The protein below binds the small molecule below.
Small molecule (SMILES): CC(=O)N[C@H]1[C@H](O[C@H]2[C@H](O)[C@@H](NC(C)=O)CO[C@@H]2CO)O[C@H](CO)[C@@H](O)[C@@H]1O

Binding-site contacts:
Ligand atom C3 contacts residue ASN332 of chain 1.A at 3.9 Å.
Ligand atom C6 contacts residue SER334 of chain 1.A at 4.2 Å.
Ligand atom O5 contacts residue SER334 of chain 1.A at 4.4 Å.
Ligand atom C5 contacts residue SER334 of chain 1.A at 3.9 Å.
Ligand atom C2 contacts residue ASN332 of chain 1.A at 2.5 Å.
Ligand atom C1 contacts residue VAL335 of chain 1.A at 4.4 Å (hydrophobic).
Ligand atom C6 contacts residue VAL335 of chain 1.A at 4.3 Å (hydrophobic).
Ligand atom C1 contacts residue SER334 of chain 1.A at 4.3 Å.
Ligand atom C7 contacts residue ASN332 of chain 1.A at 3.4 Å.
Ligand atom C5 contacts residue ASN332 of chain 1.A at 3.6 Å.
Ligand atom O5 contacts residue ASN332 of chain 1.A at 2.4 Å (h-bond).
Ligand atom O5 contacts residue VAL335 of chain 1.A at 3.7 Å.
Ligand atom C4 contacts residue ASN332 of chain 1.A at 4.4 Å.
Ligand atom C1 contacts residue ASN332 of chain 1.A at 1.5 Å.
Ligand atom N2 contacts residue ASN332 of chain 1.A at 3.0 Å (h-bond).
Ligand atom O7 contacts residue ASN332 of chain 1.A at 3.2 Å (h-bond).

Sequence of chain 1.A:
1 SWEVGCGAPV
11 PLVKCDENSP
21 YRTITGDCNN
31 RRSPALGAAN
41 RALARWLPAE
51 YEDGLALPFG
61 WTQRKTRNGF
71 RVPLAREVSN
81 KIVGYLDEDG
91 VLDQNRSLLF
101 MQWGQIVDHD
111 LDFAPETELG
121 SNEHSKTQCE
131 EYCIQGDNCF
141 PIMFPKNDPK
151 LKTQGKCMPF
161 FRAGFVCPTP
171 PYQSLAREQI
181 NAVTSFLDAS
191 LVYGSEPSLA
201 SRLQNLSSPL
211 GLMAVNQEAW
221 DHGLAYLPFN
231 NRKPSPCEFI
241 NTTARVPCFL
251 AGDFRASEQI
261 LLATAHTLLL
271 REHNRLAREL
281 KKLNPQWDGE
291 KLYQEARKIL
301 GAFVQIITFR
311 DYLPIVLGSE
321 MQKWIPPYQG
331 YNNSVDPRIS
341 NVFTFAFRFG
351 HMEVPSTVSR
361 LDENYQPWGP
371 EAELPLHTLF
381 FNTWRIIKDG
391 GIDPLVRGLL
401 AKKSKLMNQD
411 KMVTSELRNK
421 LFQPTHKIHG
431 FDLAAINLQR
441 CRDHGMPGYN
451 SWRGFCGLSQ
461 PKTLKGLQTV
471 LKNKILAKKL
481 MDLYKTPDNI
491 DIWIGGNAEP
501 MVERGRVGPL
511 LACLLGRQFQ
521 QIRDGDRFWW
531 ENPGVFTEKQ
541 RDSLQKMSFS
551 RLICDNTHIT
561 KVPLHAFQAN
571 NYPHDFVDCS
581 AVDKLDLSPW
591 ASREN